Binding-site contacts:
Ligand atom O5 contacts residue GLU203 of chain 1.B at 3.3 Å.
Ligand atom O7 contacts residue ASN207 of chain 1.B at 3.7 Å.
Ligand atom C6 contacts residue GLU203 of chain 1.B at 3.3 Å.
Ligand atom C7 contacts residue ASN207 of chain 1.B at 2.8 Å.
Ligand atom O7 contacts residue HIS269 of chain 1.B at 4.4 Å.
Ligand atom C2 contacts residue GLU203 of chain 1.B at 4.3 Å.
Ligand atom C8 contacts residue ASN268 of chain 1.B at 4.4 Å.
Ligand atom N2 contacts residue ASN207 of chain 1.B at 2.3 Å (h-bond).
Ligand atom O5 contacts residue SER204 of chain 1.B at 3.9 Å.
Ligand atom O7 contacts residue ASN268 of chain 1.B at 4.4 Å.
Ligand atom C4 contacts residue GLU203 of chain 1.B at 4.2 Å.
Ligand atom C7 contacts residue HIS269 of chain 1.B at 4.4 Å.
Ligand atom O5 contacts residue ASN207 of chain 1.B at 2.5 Å (h-bond).
Ligand atom O7 contacts residue TYR267 of chain 1.B at 3.1 Å (h-bond).
Ligand atom C4 contacts residue ASN207 of chain 1.B at 4.1 Å.
Ligand atom C1 contacts residue SER204 of chain 1.B at 4.3 Å.
Ligand atom C8 contacts residue ASN207 of chain 1.B at 3.0 Å.
Ligand atom O6 contacts residue GLY276 of chain 1.B at 3.6 Å.
Ligand atom C2 contacts residue ASN207 of chain 1.B at 2.0 Å.
Ligand atom C1 contacts residue ASN207 of chain 1.B at 1.4 Å.
Ligand atom C6 contacts residue SER204 of chain 1.B at 4.2 Å.
Ligand atom C5 contacts residue SER204 of chain 1.B at 4.4 Å.
Ligand atom C8 contacts residue GLU203 of chain 1.B at 4.3 Å.
Ligand atom C1 contacts residue GLU203 of chain 1.B at 3.9 Å.
Ligand atom O6 contacts residue SER273 of chain 1.B at 4.4 Å.
Ligand atom C8 contacts residue HIS269 of chain 1.B at 3.5 Å.
Ligand atom O6 contacts residue GLU203 of chain 1.B at 2.2 Å (salt-bridge).
Ligand atom C5 contacts residue ASN207 of chain 1.B at 3.8 Å.
Ligand atom O3 contacts residue ASN207 of chain 1.B at 4.4 Å.
Ligand atom C3 contacts residue ASN207 of chain 1.B at 3.5 Å.
Ligand atom C5 contacts residue GLU203 of chain 1.B at 3.8 Å.
Ligand atom C7 contacts residue TYR267 of chain 1.B at 4.1 Å (hydrophobic).
Ligand atom C6 contacts residue GLY276 of chain 1.B at 4.1 Å.

Sequence of chain 1.B:
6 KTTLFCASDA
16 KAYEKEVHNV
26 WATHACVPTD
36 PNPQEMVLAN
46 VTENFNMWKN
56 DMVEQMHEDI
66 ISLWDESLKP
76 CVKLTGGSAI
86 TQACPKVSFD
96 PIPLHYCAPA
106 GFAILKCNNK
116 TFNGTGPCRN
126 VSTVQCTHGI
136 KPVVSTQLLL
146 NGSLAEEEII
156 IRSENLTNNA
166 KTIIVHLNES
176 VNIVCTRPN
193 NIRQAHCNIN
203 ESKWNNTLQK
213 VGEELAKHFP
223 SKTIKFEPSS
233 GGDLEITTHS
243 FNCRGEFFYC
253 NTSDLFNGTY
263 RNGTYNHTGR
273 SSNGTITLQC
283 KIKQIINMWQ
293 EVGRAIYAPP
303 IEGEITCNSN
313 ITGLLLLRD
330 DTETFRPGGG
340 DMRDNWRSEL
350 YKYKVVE

The protein below binds the small molecule below.
Small molecule (SMILES): CC(=O)N[C@@H]1[C@@H](O)[C@H](O)[C@@H](CO)O[C@H]1O